This protein binds this small molecule.
Small molecule (SMILES): COc1ccc2[nH]c(C(=O)NS(=O)(=O)c3ccc(C)cn3)cc2c1

Binding-site contacts:
Ligand atom CAB contacts residue MET71 of chain 1.A at 3.6 Å (hydrophobic).
Ligand atom CAH contacts residue PRO133 of chain 1.A at 3.5 Å (hydrophobic).
Ligand atom CAR contacts residue MET71 of chain 1.A at 4.5 Å (hydrophobic).
Ligand atom CAV contacts residue THR134 of chain 1.A at 4.0 Å.
Ligand atom NAM contacts residue LEU114 of chain 1.A at 3.8 Å.
Ligand atom CAJ contacts residue LEU114 of chain 1.A at 3.7 Å (hydrophobic).
Ligand atom NAN contacts residue THR134 of chain 1.A at 4.1 Å.
Ligand atom CAB contacts residue THR134 of chain 1.A at 3.8 Å.
Ligand atom CAA contacts residue PRO133 of chain 1.A at 4.3 Å (hydrophobic).
Ligand atom CAF contacts residue ALA137 of chain 1.A at 4.0 Å (hydrophobic).
Ligand atom OAD contacts residue LEU114 of chain 1.A at 3.3 Å.
Ligand atom CAJ contacts residue THR134 of chain 1.A at 3.8 Å.
Ligand atom CAU contacts residue THR134 of chain 1.A at 3.6 Å.
Ligand atom CAQ contacts residue THR134 of chain 1.A at 3.8 Å.
Ligand atom CAW contacts residue PRO133 of chain 1.A at 4.4 Å (hydrophobic).
Ligand atom CAF contacts residue LEU114 of chain 1.A at 3.9 Å (hydrophobic).
Ligand atom NAM contacts residue THR134 of chain 1.A at 3.9 Å.
Ligand atom CAR contacts residue ALA137 of chain 1.A at 4.2 Å (hydrophobic).
Ligand atom CAG contacts residue THR117 of chain 1.A at 3.9 Å.
Ligand atom CAB contacts residue LEU114 of chain 1.A at 4.3 Å (hydrophobic).
Ligand atom CAS contacts residue PRO133 of chain 1.A at 3.5 Å (hydrophobic).
Ligand atom CAG contacts residue LEU114 of chain 1.A at 4.0 Å (hydrophobic).
Ligand atom CAT contacts residue LEU114 of chain 1.A at 3.9 Å (hydrophobic).
Ligand atom CAR contacts residue THR117 of chain 1.A at 4.5 Å.
Ligand atom CAB contacts residue ALA137 of chain 1.A at 3.9 Å (hydrophobic).
Ligand atom CAR contacts residue THR134 of chain 1.A at 4.0 Å.
Ligand atom CAF contacts residue THR117 of chain 1.A at 3.8 Å.
Ligand atom CAW contacts residue THR134 of chain 1.A at 4.2 Å.
Ligand atom CAB contacts residue GLY138 of chain 1.A at 3.5 Å.
Ligand atom CAR contacts residue LEU114 of chain 1.A at 3.7 Å (hydrophobic).
Ligand atom OAP contacts residue PRO133 of chain 1.A at 3.6 Å.
Ligand atom CAV contacts residue PRO133 of chain 1.A at 4.4 Å (hydrophobic).
Ligand atom SAX contacts residue LEU114 of chain 1.A at 4.2 Å.
Ligand atom CAK contacts residue PRO133 of chain 1.A at 3.9 Å (hydrophobic).
Ligand atom CAL contacts residue THR134 of chain 1.A at 3.6 Å.
Ligand atom NAO contacts residue THR134 of chain 1.A at 4.0 Å.
Ligand atom CAT contacts residue THR134 of chain 1.A at 4.2 Å.
Ligand atom CAI contacts residue PRO133 of chain 1.A at 4.0 Å (hydrophobic).
Ligand atom OAC contacts residue THR134 of chain 1.A at 4.2 Å.

Sequence of chain 1.A:
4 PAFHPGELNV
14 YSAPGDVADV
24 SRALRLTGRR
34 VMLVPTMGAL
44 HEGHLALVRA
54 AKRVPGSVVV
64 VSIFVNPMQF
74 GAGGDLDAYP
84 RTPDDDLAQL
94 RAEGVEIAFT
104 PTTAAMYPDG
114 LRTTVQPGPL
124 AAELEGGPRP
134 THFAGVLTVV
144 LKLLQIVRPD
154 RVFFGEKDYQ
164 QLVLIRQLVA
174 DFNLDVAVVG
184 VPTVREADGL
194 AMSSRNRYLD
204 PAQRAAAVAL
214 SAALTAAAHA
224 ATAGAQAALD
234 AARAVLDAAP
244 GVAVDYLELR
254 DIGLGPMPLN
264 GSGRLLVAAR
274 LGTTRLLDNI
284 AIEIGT